Sequence of chain 1.C:
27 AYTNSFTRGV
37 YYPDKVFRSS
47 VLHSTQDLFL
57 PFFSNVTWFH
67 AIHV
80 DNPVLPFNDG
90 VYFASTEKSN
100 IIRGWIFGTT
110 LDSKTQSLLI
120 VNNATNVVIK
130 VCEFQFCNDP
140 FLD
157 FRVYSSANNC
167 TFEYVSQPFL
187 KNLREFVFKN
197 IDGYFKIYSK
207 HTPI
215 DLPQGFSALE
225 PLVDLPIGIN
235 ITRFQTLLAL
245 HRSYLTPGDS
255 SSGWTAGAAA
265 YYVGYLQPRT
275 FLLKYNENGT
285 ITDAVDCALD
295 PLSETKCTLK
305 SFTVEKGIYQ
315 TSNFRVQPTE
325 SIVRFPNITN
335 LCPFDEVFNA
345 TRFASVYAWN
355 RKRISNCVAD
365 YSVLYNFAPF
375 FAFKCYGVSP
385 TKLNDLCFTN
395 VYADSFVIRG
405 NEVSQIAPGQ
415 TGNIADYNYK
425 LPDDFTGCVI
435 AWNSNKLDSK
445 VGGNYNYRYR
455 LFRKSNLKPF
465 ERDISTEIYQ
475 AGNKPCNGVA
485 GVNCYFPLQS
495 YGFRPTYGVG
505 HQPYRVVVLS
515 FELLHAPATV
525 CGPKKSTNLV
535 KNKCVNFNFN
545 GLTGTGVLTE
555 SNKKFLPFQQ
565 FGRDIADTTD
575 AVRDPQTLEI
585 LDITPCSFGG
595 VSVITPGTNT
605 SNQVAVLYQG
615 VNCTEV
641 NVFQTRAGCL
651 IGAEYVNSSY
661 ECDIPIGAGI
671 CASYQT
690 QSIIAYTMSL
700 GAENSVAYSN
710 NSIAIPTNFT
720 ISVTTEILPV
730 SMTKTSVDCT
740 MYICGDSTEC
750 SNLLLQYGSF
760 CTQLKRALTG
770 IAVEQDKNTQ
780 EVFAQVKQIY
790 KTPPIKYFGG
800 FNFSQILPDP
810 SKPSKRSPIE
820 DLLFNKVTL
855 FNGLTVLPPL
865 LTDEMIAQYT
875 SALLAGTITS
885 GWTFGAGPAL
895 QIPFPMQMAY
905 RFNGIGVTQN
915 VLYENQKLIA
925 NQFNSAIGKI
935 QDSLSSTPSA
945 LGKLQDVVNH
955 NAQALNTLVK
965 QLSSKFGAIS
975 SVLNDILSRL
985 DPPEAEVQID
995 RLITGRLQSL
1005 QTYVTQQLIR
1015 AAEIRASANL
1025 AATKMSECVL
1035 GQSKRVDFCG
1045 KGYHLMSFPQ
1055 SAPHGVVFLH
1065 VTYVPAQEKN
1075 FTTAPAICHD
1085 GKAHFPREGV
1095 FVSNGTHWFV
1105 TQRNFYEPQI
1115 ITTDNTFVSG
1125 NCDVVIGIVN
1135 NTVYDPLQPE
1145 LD

This small molecule binds to this protein.
Small molecule (SMILES): CC(=O)N[C@@H]1[C@@H](O)[C@H](O)[C@@H](CO)O[C@H]1O

Binding-site contacts:
Ligand atom O5 contacts residue ASN282 of chain 1.C at 2.2 Å (h-bond).
Ligand atom C5 contacts residue ASN282 of chain 1.C at 3.1 Å.
Ligand atom C1 contacts residue GLU281 of chain 1.C at 3.0 Å.
Ligand atom C2 contacts residue GLU281 of chain 1.C at 4.0 Å.
Ligand atom C6 contacts residue ASN282 of chain 1.C at 3.2 Å.
Ligand atom C5 contacts residue GLU281 of chain 1.C at 3.7 Å.
Ligand atom C2 contacts residue ASN282 of chain 1.C at 4.5 Å.
Ligand atom O5 contacts residue GLU281 of chain 1.C at 3.5 Å (salt-bridge).
Ligand atom C1 contacts residue ASN282 of chain 1.C at 3.1 Å.
Ligand atom C3 contacts residue GLU281 of chain 1.C at 4.3 Å.
Ligand atom O6 contacts residue ASN282 of chain 1.C at 3.4 Å (h-bond).
Ligand atom N2 contacts residue GLU281 of chain 1.C at 4.3 Å.